Sequence of chain 1.D:
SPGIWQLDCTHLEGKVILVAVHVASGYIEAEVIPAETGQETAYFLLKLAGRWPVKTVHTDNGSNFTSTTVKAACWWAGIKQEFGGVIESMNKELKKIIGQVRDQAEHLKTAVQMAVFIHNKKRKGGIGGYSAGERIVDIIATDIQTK

Binding-site contacts:
Ligand atom CAQ contacts residue TRP17 of chain 1.A at 3.3 Å (hydrophobic).
Ligand atom CAE contacts residue GLN116 of chain 1.B at 3.6 Å.
Ligand atom CBE contacts residue THR146 of chain 1.B at 3.6 Å.
Ligand atom CAX contacts residue TRP17 of chain 1.A at 3.7 Å (hydrophobic).
Ligand atom CAX contacts residue THR146 of chain 1.B at 3.7 Å.
Ligand atom CAF contacts residue THR195 of chain 1.D at 3.4 Å.
Ligand atom CAA contacts residue HIS192 of chain 1.D at 3.5 Å.
Ligand atom CBF contacts residue THR195 of chain 1.D at 3.7 Å.
Ligand atom CAU contacts residue GLU191 of chain 1.D at 3.4 Å.
Ligand atom CAP contacts residue THR146 of chain 1.B at 3.5 Å.
Ligand atom NBH contacts residue LYS48 of chain 1.A at 3.4 Å.
Ligand atom CAM contacts residue EDO1 of chain 1.F at 3.5 Å.
Ligand atom NBH contacts residue THR146 of chain 1.B at 3.6 Å.
Ligand atom OAI contacts residue ALA190 of chain 1.D at 3.7 Å.
Ligand atom OAH contacts residue GLU191 of chain 1.D at 3.2 Å (salt-bridge).
Ligand atom CBD contacts residue THR146 of chain 1.B at 3.6 Å.
Ligand atom CBD contacts residue LYS48 of chain 1.A at 3.6 Å.
Ligand atom CBI contacts residue THR195 of chain 1.D at 3.5 Å.
Ligand atom CBB contacts residue EDO1 of chain 1.F at 3.7 Å.
Ligand atom CAY contacts residue LYS48 of chain 1.A at 3.7 Å.
Ligand atom NBG contacts residue THR146 of chain 1.B at 3.6 Å.
Ligand atom CAU contacts residue THR195 of chain 1.D at 3.6 Å.
Ligand atom OAI contacts residue EDO1 of chain 1.F at 2.8 Å (h-bond).
Ligand atom OAH contacts residue HIS192 of chain 1.D at 3.0 Å (h-bond).
Ligand atom CAG contacts residue THR195 of chain 1.D at 3.4 Å.
Ligand atom CAY contacts residue THR146 of chain 1.B at 3.5 Å.
Ligand atom CAP contacts residue TRP17 of chain 1.A at 3.5 Å (hydrophobic).
Ligand atom OAI contacts residue GLU191 of chain 1.D at 2.8 Å (salt-bridge).
Ligand atom CLA contacts residue ALA149 of chain 1.B at 3.7 Å.
Ligand atom CLA contacts residue MET199 of chain 1.D at 3.5 Å.
Ligand atom CAZ contacts residue LYS48 of chain 1.A at 3.5 Å.
Ligand atom OAT contacts residue THR195 of chain 1.D at 3.1 Å (h-bond).
Ligand atom CAZ contacts residue THR146 of chain 1.B at 3.6 Å.
Ligand atom CAB contacts residue ALA149 of chain 1.B at 3.5 Å (hydrophobic).
Ligand atom CAC contacts residue TRP17 of chain 1.A at 3.7 Å (hydrophobic).
Ligand atom CLA contacts residue TRP153 of chain 1.B at 3.4 Å.
Ligand atom CAQ contacts residue LYS48 of chain 1.A at 3.7 Å.
Ligand atom CAG contacts residue TYR120 of chain 1.B at 3.8 Å (hydrophobic).
Ligand atom OAH contacts residue THR195 of chain 1.D at 2.8 Å (h-bond).
Ligand atom CLA contacts residue ALA150 of chain 1.B at 3.8 Å.

The small molecule below binds the protein below.
Small molecule (SMILES): Cc1nc2c(c(C)c(C)n2Cc2cnn(C)c2)c(-c2ccc(Cl)cc2)c1[C@H](OC(C)(C)C)C(=O)O

Sequence of chain 1.A:
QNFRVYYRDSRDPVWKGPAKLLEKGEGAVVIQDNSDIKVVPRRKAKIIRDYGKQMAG

Sequence of chain 1.B:
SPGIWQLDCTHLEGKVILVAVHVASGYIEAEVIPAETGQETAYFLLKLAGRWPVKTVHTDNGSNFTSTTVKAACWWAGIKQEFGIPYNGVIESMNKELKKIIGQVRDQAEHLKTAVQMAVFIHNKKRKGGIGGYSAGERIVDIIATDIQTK